Sequence of chain 4.A:
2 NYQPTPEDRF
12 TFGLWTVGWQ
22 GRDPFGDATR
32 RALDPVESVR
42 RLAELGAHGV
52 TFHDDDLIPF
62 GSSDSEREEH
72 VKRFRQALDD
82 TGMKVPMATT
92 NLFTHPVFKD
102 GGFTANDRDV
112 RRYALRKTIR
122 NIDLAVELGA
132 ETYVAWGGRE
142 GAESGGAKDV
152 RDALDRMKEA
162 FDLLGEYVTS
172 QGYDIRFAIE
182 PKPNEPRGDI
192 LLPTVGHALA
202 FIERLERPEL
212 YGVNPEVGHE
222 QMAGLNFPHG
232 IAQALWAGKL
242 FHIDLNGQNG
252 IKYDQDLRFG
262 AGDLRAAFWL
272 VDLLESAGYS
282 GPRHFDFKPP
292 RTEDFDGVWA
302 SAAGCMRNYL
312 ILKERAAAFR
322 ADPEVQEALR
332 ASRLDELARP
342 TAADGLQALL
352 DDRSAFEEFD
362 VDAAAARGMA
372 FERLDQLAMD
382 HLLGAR

Binding-site contacts:
Ligand atom O2 contacts residue GLU181 of chain 4.A at 2.5 Å (salt-bridge).
Ligand atom C1 contacts residue MG1 of chain 4.D at 2.9 Å.
Ligand atom O1 contacts residue HIS220 of chain 4.A at 3.8 Å.
Ligand atom O1 contacts residue GLU217 of chain 4.A at 3.2 Å (salt-bridge).
Ligand atom C1 contacts residue GLU217 of chain 4.A at 4.4 Å.
Ligand atom C3 contacts residue HIS54 of chain 4.A at 3.2 Å.
Ligand atom O5 contacts residue FMT1 of chain 4.C at 2.9 Å (h-bond).
Ligand atom C1 contacts residue GLU181 of chain 4.A at 3.8 Å.
Ligand atom O5 contacts residue ASP287 of chain 4.A at 2.6 Å (salt-bridge).
Ligand atom C3 contacts residue TRP137 of chain 4.A at 4.1 Å (hydrophobic).
Ligand atom C1 contacts residue ASP287 of chain 4.A at 3.1 Å.
Ligand atom O3 contacts residue TRP137 of chain 4.A at 3.5 Å.
Ligand atom O1 contacts residue TRP137 of chain 4.A at 4.3 Å.
Ligand atom O1 contacts residue MG1 of chain 4.D at 2.2 Å.
Ligand atom O2 contacts residue TRP16 of chain 4.A at 4.4 Å.
Ligand atom O3 contacts residue HIS54 of chain 4.A at 2.6 Å (h-bond).
Ligand atom C2 contacts residue TRP137 of chain 4.A at 3.8 Å (hydrophobic).
Ligand atom O2 contacts residue MG1 of chain 4.D at 2.1 Å.
Ligand atom O5 contacts residue TRP16 of chain 4.A at 3.5 Å (h-bond).
Ligand atom O5 contacts residue MG1 of chain 4.D at 3.4 Å.
Ligand atom O2 contacts residue ASP245 of chain 4.A at 2.9 Å (salt-bridge).
Ligand atom C3 contacts residue MG1 of chain 4.D at 4.3 Å.
Ligand atom O2 contacts residue FMT1 of chain 4.C at 3.3 Å (h-bond).
Ligand atom O2 contacts residue ASP287 of chain 4.A at 2.9 Å (salt-bridge).
Ligand atom O2 contacts residue GLU217 of chain 4.A at 4.1 Å.
Ligand atom C3 contacts residue GLU181 of chain 4.A at 4.0 Å.
Ligand atom C2 contacts residue ASP245 of chain 4.A at 4.2 Å.
Ligand atom C2 contacts residue MG1 of chain 4.D at 3.0 Å.
Ligand atom C1 contacts residue FMT1 of chain 4.C at 2.1 Å.
Ligand atom C2 contacts residue ASP287 of chain 4.A at 3.6 Å.
Ligand atom C3 contacts residue THR90 of chain 4.A at 4.3 Å.
Ligand atom C2 contacts residue FMT1 of chain 4.C at 3.2 Å.
Ligand atom O3 contacts residue PHE94 of chain 4.A at 3.7 Å.
Ligand atom C2 contacts residue GLU181 of chain 4.A at 3.1 Å.
Ligand atom O1 contacts residue ASP245 of chain 4.A at 4.2 Å.
Ligand atom C3 contacts residue TRP16 of chain 4.A at 4.3 Å (hydrophobic).
Ligand atom C1 contacts residue TRP137 of chain 4.A at 3.9 Å (hydrophobic).
Ligand atom O1 contacts residue ASP287 of chain 4.A at 2.8 Å (salt-bridge).
Ligand atom O1 contacts residue GLU181 of chain 4.A at 2.9 Å (salt-bridge).
Ligand atom O1 contacts residue FMT1 of chain 4.C at 0.8 Å (h-bond).

A protein and the small-molecule ligand that binds it are described below.
Small molecule (SMILES): OC[C@@H](O)C(O)O